This small molecule binds to this protein.
Small molecule (SMILES): CC(=O)N[C@@H]1[C@@H](O)[C@H](O)[C@@H](CO)O[C@H]1O

Sequence of chain 1.B:
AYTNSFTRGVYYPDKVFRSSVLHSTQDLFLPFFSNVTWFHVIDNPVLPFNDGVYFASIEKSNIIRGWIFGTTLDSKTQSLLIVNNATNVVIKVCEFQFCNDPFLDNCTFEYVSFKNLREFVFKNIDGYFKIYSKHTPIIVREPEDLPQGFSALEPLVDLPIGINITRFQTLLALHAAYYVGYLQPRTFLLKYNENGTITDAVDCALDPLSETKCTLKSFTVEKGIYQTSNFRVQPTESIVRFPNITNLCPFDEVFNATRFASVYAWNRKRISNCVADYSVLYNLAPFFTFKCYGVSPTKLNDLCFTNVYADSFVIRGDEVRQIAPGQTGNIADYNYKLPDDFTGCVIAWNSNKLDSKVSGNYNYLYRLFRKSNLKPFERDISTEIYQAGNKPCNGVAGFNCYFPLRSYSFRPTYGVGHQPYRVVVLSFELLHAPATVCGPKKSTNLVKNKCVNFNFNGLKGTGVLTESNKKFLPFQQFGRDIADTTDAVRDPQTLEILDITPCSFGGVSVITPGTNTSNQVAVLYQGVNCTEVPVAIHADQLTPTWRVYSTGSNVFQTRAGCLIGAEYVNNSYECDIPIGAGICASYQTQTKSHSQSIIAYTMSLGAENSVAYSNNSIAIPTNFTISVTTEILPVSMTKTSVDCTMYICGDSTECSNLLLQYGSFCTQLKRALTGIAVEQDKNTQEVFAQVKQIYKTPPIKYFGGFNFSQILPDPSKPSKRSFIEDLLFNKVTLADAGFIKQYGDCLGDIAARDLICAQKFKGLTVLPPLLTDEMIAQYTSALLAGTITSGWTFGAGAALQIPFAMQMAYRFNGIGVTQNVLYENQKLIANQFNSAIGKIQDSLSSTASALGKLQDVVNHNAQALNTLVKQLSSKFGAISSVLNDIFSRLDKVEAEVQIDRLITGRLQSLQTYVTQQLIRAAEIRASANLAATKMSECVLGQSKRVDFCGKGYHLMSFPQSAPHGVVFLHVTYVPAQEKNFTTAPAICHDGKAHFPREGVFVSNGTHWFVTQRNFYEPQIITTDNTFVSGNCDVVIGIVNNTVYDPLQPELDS

Binding-site contacts:
Ligand atom C3 contacts residue ASN654 of chain 1.B at 3.8 Å.
Ligand atom C7 contacts residue TYR652 of chain 1.B at 4.5 Å (hydrophobic).
Ligand atom O7 contacts residue ASN654 of chain 1.B at 3.2 Å (h-bond).
Ligand atom C8 contacts residue TYR652 of chain 1.B at 3.4 Å (hydrophobic).
Ligand atom O5 contacts residue ASN654 of chain 1.B at 2.4 Å (h-bond).
Ligand atom C1 contacts residue ASN654 of chain 1.B at 1.4 Å.
Ligand atom C5 contacts residue ASN654 of chain 1.B at 3.7 Å.
Ligand atom C4 contacts residue ASN654 of chain 1.B at 4.2 Å.
Ligand atom N2 contacts residue ASN654 of chain 1.B at 2.9 Å (h-bond).
Ligand atom C8 contacts residue ASN654 of chain 1.B at 4.4 Å.
Ligand atom C2 contacts residue ASN654 of chain 1.B at 2.5 Å.
Ligand atom C7 contacts residue ASN654 of chain 1.B at 3.2 Å.